Sequence of chain 1.A:
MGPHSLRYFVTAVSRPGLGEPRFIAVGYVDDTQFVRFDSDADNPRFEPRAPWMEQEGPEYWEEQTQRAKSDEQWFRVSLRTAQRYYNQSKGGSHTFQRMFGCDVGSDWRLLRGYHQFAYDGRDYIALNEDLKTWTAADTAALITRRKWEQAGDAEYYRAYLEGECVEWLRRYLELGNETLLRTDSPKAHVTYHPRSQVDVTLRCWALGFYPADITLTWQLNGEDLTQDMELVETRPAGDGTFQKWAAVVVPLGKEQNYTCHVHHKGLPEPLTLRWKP

This small molecule binds to this protein.
Small molecule (SMILES): CC(C)C[C@H](NC(=O)[C@H](Cc1ccc(O)cc1)NC(=O)[C@@H](N)CC(C)C)C(=O)N[C@H](C(=O)N[C@@H](CS)C(=O)NCC(=O)N[C@@H](CCC(=O)O)C(=O)N[C@@H](CCCN=C(N)N)C(=O)N[C@H](C(=O)O)C(C)C)C(C)C

Binding-site contacts:
Ligand atom CE2 contacts residue ASP71 of chain 1.A at 3.3 Å.
Ligand atom CB contacts residue ASP153 of chain 1.A at 3.3 Å.
Ligand atom C contacts residue LYS147 of chain 1.A at 3.5 Å.
Ligand atom CD contacts residue TRP74 of chain 1.A at 3.1 Å (hydrophobic).
Ligand atom N contacts residue SER78 of chain 1.A at 3.2 Å (h-bond).
Ligand atom N contacts residue TYR172 of chain 1.A at 2.7 Å (h-bond).
Ligand atom OE2 contacts residue LYS147 of chain 1.A at 3.4 Å.
Ligand atom N contacts residue TYR157 of chain 1.A at 2.9 Å (h-bond).
Ligand atom N contacts residue ASP71 of chain 1.A at 3.0 Å (salt-bridge).
Ligand atom N contacts residue GLN64 of chain 1.A at 3.0 Å (h-bond).
Ligand atom C contacts residue THR144 of chain 1.A at 3.4 Å.
Ligand atom CB contacts residue GLN64 of chain 1.A at 3.4 Å.
Ligand atom CD1 contacts residue TYR156 of chain 1.A at 3.3 Å (hydrophobic).
Ligand atom NE contacts residue TRP74 of chain 1.A at 3.2 Å.
Ligand atom OH contacts residue ASP71 of chain 1.A at 2.7 Å (salt-bridge).
Ligand atom N contacts residue TYR8 of chain 1.A at 3.5 Å (h-bond).
Ligand atom CB contacts residue TRP74 of chain 1.A at 3.2 Å (hydrophobic).
Ligand atom O contacts residue ARG98 of chain 1.A at 2.8 Å (salt-bridge).
Ligand atom O contacts residue LYS147 of chain 1.A at 2.8 Å (salt-bridge).
Ligand atom CG1 contacts residue ASP71 of chain 1.A at 3.1 Å.
Ligand atom CD2 contacts residue TYR160 of chain 1.A at 3.3 Å (hydrophobic).
Ligand atom CD2 contacts residue ARG67 of chain 1.A at 3.3 Å.
Ligand atom O contacts residue TRP74 of chain 1.A at 2.8 Å (h-bond).
Ligand atom OXT contacts residue THR144 of chain 1.A at 2.5 Å (h-bond).
Ligand atom O contacts residue TYR85 of chain 1.A at 3.5 Å (h-bond).
Ligand atom O contacts residue TYR160 of chain 1.A at 2.5 Å (h-bond).
Ligand atom OXT contacts residue TYR85 of chain 1.A at 2.7 Å (h-bond).
Ligand atom O contacts residue TRP148 of chain 1.A at 2.7 Å (h-bond).
Ligand atom C contacts residue TRP74 of chain 1.A at 3.4 Å (hydrophobic).
Ligand atom O contacts residue ARG67 of chain 1.A at 2.9 Å (salt-bridge).
Ligand atom N contacts residue TYR8 of chain 1.A at 2.8 Å (h-bond).
Ligand atom O contacts residue TYR156 of chain 1.A at 2.5 Å (h-bond).
Ligand atom CA contacts residue TYR157 of chain 1.A at 3.4 Å (hydrophobic).
Ligand atom CG2 contacts residue ARG67 of chain 1.A at 3.4 Å.
Ligand atom O contacts residue TRP148 of chain 1.A at 3.2 Å (h-bond).
Ligand atom NH1 contacts residue VAL77 of chain 1.A at 3.4 Å.
Ligand atom CZ contacts residue ASP71 of chain 1.A at 3.4 Å.
Ligand atom O contacts residue TRP74 of chain 1.A at 3.0 Å (h-bond).
Ligand atom CD1 contacts residue GLN64 of chain 1.A at 3.3 Å.
Ligand atom N contacts residue ASP153 of chain 1.A at 2.6 Å (salt-bridge).